Sequence of chain 1.E:
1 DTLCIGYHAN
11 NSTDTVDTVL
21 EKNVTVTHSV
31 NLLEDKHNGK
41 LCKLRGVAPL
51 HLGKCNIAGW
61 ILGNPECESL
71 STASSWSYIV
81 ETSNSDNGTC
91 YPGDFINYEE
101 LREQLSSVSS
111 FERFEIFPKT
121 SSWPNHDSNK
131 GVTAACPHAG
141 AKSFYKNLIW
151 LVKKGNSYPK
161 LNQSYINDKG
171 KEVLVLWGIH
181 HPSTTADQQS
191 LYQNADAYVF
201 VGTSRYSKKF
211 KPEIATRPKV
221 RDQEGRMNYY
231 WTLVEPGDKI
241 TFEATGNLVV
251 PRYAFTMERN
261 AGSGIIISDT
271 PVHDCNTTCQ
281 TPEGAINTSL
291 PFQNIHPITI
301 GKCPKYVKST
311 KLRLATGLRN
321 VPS

Binding-site contacts:
Ligand atom O5 contacts residue ASN276 of chain 1.E at 2.4 Å (h-bond).
Ligand atom C2 contacts residue ASN276 of chain 1.E at 2.5 Å.
Ligand atom C1 contacts residue ASN276 of chain 1.E at 1.4 Å.
Ligand atom N2 contacts residue ASN276 of chain 1.E at 2.9 Å (h-bond).
Ligand atom C7 contacts residue ASN276 of chain 1.E at 3.6 Å.
Ligand atom C8 contacts residue GLY46 of chain 1.E at 3.8 Å.
Ligand atom C5 contacts residue ASN276 of chain 1.E at 3.7 Å.
Ligand atom C7 contacts residue GLY46 of chain 1.E at 4.4 Å.
Ligand atom O7 contacts residue ASN276 of chain 1.E at 4.0 Å.
Ligand atom C3 contacts residue ASN276 of chain 1.E at 3.8 Å.
Ligand atom C4 contacts residue ASN276 of chain 1.E at 4.2 Å.

The small molecule below binds the protein below.
Small molecule (SMILES): CC(=O)N[C@@H]1[C@@H](O)[C@H](O)[C@@H](CO)O[C@H]1O